This protein binds this small molecule.
Small molecule (SMILES): CN[C@@H]1CCc2c(ccc(O)c2O)[C@H]1O

Sequence of chain 1.D:
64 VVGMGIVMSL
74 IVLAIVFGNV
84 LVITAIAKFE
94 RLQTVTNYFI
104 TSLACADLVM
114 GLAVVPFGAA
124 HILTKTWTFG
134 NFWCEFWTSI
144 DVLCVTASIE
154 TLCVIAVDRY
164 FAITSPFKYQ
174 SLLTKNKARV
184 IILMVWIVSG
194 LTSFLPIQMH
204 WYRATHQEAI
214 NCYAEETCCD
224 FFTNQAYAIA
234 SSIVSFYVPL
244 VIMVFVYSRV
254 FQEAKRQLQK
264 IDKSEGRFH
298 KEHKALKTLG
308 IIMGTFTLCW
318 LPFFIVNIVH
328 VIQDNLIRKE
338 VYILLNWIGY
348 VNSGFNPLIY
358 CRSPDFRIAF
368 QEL

Binding-site contacts:
Ligand atom CAH contacts residue PHE320 of chain 1.D at 4.3 Å (hydrophobic).
Ligand atom OAL contacts residue SER235 of chain 1.D at 4.1 Å.
Ligand atom OAL contacts residue SER238 of chain 1.D at 3.1 Å (h-bond).
Ligand atom NAN contacts residue ASN343 of chain 1.D at 3.5 Å (h-bond).
Ligand atom CAC contacts residue SER238 of chain 1.D at 4.2 Å.
Ligand atom CAI contacts residue ASP144 of chain 1.D at 3.0 Å.
Ligand atom OAL contacts residue PHE321 of chain 1.D at 3.9 Å.
Ligand atom CAA contacts residue PHE320 of chain 1.D at 4.2 Å (hydrophobic).
Ligand atom OAM contacts residue VAL148 of chain 1.D at 4.0 Å.
Ligand atom OAM contacts residue TYR347 of chain 1.D at 4.0 Å.
Ligand atom OAK contacts residue SER234 of chain 1.D at 3.2 Å (h-bond).
Ligand atom CAH contacts residue PHE224 of chain 1.D at 3.6 Å (hydrophobic).
Ligand atom NAN contacts residue TYR347 of chain 1.D at 3.9 Å.
Ligand atom CAG contacts residue PHE224 of chain 1.D at 3.6 Å (hydrophobic).
Ligand atom CAJ contacts residue ASP144 of chain 1.D at 3.4 Å.
Ligand atom CAO contacts residue ASP144 of chain 1.D at 3.7 Å.
Ligand atom CAB contacts residue VAL148 of chain 1.D at 3.7 Å (hydrophobic).
Ligand atom CAC contacts residue VAL145 of chain 1.D at 4.1 Å (hydrophobic).
Ligand atom CAG contacts residue ASN324 of chain 1.D at 4.3 Å.
Ligand atom CAH contacts residue TYR339 of chain 1.D at 3.7 Å (hydrophobic).
Ligand atom CAB contacts residue VAL145 of chain 1.D at 4.2 Å (hydrophobic).
Ligand atom CAG contacts residue TYR339 of chain 1.D at 3.8 Å (hydrophobic).
Ligand atom NAN contacts residue ASP144 of chain 1.D at 2.4 Å (salt-bridge).
Ligand atom CAF contacts residue PHE320 of chain 1.D at 3.9 Å (hydrophobic).
Ligand atom CAA contacts residue VAL148 of chain 1.D at 3.7 Å (hydrophobic).
Ligand atom CAJ contacts residue ASN343 of chain 1.D at 4.0 Å.
Ligand atom CAD contacts residue SER234 of chain 1.D at 4.3 Å.
Ligand atom CAJ contacts residue PHE320 of chain 1.D at 3.9 Å (hydrophobic).
Ligand atom CAD contacts residue ASN324 of chain 1.D at 4.0 Å.
Ligand atom OAK contacts residue ASN324 of chain 1.D at 3.5 Å (h-bond).
Ligand atom CAB contacts residue PHE321 of chain 1.D at 4.0 Å (hydrophobic).
Ligand atom OAM contacts residue ASP144 of chain 1.D at 2.6 Å (salt-bridge).
Ligand atom CAO contacts residue ASN343 of chain 1.D at 3.5 Å.
Ligand atom OAM contacts residue ASN343 of chain 1.D at 3.9 Å.
Ligand atom OAL contacts residue SER234 of chain 1.D at 3.5 Å (h-bond).
Ligand atom OAL contacts residue VAL145 of chain 1.D at 4.3 Å.
Ligand atom CAE contacts residue ASN324 of chain 1.D at 4.4 Å.
Ligand atom CAC contacts residue PHE321 of chain 1.D at 4.0 Å (hydrophobic).
Ligand atom CAG contacts residue PHE320 of chain 1.D at 3.9 Å (hydrophobic).
Ligand atom CAE contacts residue PHE320 of chain 1.D at 4.0 Å (hydrophobic).